Sequence of chain 1.A:
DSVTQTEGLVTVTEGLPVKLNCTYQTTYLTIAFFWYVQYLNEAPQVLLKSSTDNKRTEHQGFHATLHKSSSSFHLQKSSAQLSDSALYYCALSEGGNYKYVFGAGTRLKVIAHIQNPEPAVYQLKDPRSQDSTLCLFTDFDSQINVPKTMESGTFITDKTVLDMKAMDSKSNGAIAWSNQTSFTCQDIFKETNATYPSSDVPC

Binding-site contacts:
Ligand atom C7 contacts residue ASN21 of chain 1.A at 3.0 Å.
Ligand atom C8 contacts residue THR6 of chain 1.A at 3.5 Å.
Ligand atom C8 contacts residue VAL10 of chain 1.A at 4.2 Å (hydrophobic).
Ligand atom C8 contacts residue ASN21 of chain 1.A at 4.1 Å.
Ligand atom N2 contacts residue ASN21 of chain 1.A at 2.8 Å (h-bond).
Ligand atom O7 contacts residue ASN21 of chain 1.A at 2.9 Å (h-bond).
Ligand atom C7 contacts residue THR6 of chain 1.A at 3.4 Å.
Ligand atom C7 contacts residue LYS19 of chain 1.A at 4.1 Å.
Ligand atom C1 contacts residue ASN21 of chain 1.A at 1.5 Å.
Ligand atom O5 contacts residue ASN21 of chain 1.A at 2.5 Å (h-bond).
Ligand atom O7 contacts residue THR6 of chain 1.A at 2.5 Å (h-bond).
Ligand atom C4 contacts residue ASN21 of chain 1.A at 4.2 Å.
Ligand atom C3 contacts residue ASN21 of chain 1.A at 3.8 Å.
Ligand atom C2 contacts residue ASN21 of chain 1.A at 2.5 Å.
Ligand atom C8 contacts residue LYS19 of chain 1.A at 3.4 Å.
Ligand atom C5 contacts residue ASN21 of chain 1.A at 3.8 Å.

The protein below binds the small molecule below.
Small molecule (SMILES): CC(=O)N[C@@H]1[C@@H](O)[C@H](O)[C@@H](CO)O[C@H]1O